Binding-site contacts:
Ligand atom C7 contacts residue ASN801 of chain 1.B at 4.0 Å.
Ligand atom C5 contacts residue ASN801 of chain 1.B at 3.6 Å.
Ligand atom C2 contacts residue ASN801 of chain 1.B at 2.6 Å.
Ligand atom C2 contacts residue SER803 of chain 1.B at 4.5 Å.
Ligand atom C6 contacts residue SER803 of chain 1.B at 4.4 Å.
Ligand atom C1 contacts residue ASN801 of chain 1.B at 1.7 Å.
Ligand atom N2 contacts residue ASN801 of chain 1.B at 3.2 Å (h-bond).
Ligand atom C1 contacts residue SER803 of chain 1.B at 3.2 Å.
Ligand atom O6 contacts residue GLN804 of chain 1.B at 3.4 Å.
Ligand atom C5 contacts residue SER803 of chain 1.B at 3.5 Å.
Ligand atom O7 contacts residue ASN801 of chain 1.B at 4.3 Å.
Ligand atom O5 contacts residue ASN801 of chain 1.B at 2.2 Å (h-bond).
Ligand atom C3 contacts residue ASN801 of chain 1.B at 3.9 Å.
Ligand atom O6 contacts residue SER803 of chain 1.B at 4.1 Å.
Ligand atom O5 contacts residue GLN804 of chain 1.B at 4.5 Å.
Ligand atom C4 contacts residue ASN801 of chain 1.B at 4.2 Å.
Ligand atom O5 contacts residue SER803 of chain 1.B at 3.3 Å (h-bond).

A protein and the small-molecule ligand that binds it are described below.
Small molecule (SMILES): CC(=O)N[C@H]1[C@H](O[C@H]2[C@H](O)[C@@H](NC(C)=O)CO[C@@H]2CO)O[C@H](CO)[C@@H](O)[C@@H]1O

Sequence of chain 1.B:
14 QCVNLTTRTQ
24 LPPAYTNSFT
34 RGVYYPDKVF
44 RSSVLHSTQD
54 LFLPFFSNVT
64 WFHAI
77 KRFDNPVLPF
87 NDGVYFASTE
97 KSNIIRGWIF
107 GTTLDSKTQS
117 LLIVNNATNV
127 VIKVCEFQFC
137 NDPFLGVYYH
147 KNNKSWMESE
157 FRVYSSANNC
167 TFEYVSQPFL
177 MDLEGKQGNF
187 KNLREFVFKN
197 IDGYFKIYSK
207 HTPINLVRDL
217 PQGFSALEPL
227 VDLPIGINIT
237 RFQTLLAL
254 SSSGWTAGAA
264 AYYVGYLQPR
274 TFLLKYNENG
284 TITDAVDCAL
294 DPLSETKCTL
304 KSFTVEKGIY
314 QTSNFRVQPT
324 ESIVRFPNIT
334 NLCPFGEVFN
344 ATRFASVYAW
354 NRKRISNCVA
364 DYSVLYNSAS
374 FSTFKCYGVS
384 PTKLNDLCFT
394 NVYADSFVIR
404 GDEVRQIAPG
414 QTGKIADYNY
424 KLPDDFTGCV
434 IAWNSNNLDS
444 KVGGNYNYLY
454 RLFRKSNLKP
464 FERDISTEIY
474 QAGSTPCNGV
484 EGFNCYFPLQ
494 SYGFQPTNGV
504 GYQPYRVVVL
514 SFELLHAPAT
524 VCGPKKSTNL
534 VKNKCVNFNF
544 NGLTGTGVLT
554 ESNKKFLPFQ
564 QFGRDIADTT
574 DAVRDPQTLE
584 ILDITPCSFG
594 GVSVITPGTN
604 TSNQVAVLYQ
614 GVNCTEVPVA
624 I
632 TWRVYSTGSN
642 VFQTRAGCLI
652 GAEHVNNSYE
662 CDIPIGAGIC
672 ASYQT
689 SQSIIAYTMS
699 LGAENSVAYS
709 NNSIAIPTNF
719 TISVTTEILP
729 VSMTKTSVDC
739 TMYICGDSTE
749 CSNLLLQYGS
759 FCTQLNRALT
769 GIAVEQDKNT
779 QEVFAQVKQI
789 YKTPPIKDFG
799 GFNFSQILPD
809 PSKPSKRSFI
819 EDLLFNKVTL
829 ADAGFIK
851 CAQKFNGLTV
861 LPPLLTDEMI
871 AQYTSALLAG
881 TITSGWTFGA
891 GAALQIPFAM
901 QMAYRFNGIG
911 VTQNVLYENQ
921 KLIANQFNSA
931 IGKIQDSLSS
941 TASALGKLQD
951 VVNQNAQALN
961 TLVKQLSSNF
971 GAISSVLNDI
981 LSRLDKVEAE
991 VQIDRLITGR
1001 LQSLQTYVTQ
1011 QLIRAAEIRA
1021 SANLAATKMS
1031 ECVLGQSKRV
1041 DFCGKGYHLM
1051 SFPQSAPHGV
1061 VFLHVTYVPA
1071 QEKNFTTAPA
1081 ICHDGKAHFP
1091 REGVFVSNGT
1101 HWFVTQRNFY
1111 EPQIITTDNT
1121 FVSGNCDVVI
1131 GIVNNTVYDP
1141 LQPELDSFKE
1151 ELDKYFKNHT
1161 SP